Binding-site contacts:
Ligand atom C2 contacts residue PHE264 of chain 1.B at 3.9 Å (hydrophobic).
Ligand atom N2 contacts residue PHE264 of chain 1.B at 3.8 Å.
Ligand atom C3 contacts residue PHE264 of chain 1.B at 3.8 Å (hydrophobic).
Ligand atom C contacts residue PHE264 of chain 1.B at 3.8 Å (hydrophobic).
Ligand atom N2 contacts residue THR270 of chain 1.B at 4.3 Å.
Ligand atom N contacts residue PHE264 of chain 1.B at 4.1 Å.
Ligand atom C1 contacts residue PHE264 of chain 1.B at 4.0 Å (hydrophobic).
Ligand atom N1 contacts residue PHE264 of chain 1.B at 3.8 Å.
Ligand atom C2 contacts residue THR270 of chain 1.B at 4.4 Å.

Sequence of chain 1.B:
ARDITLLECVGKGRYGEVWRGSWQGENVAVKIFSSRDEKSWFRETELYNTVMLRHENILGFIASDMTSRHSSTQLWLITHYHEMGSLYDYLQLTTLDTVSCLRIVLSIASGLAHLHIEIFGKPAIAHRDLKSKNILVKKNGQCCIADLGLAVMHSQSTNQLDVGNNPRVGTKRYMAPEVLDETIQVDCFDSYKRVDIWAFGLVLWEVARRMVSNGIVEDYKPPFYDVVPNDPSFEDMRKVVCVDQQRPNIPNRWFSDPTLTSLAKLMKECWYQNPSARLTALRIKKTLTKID

A small-molecule ligand and the protein it binds are described below.
Small molecule (SMILES): Nc1cncnc1